Binding-site contacts:
Ligand atom C5 contacts residue ASN218 of chain 5.E at 3.6 Å.
Ligand atom C3 contacts residue ASN218 of chain 5.E at 3.7 Å.
Ligand atom O5 contacts residue ASN218 of chain 5.E at 2.3 Å (h-bond).
Ligand atom C5 contacts residue NAG1 of chain 5.J at 4.3 Å.
Ligand atom C1 contacts residue ASN218 of chain 5.E at 1.4 Å.
Ligand atom C1 contacts residue NAG1 of chain 5.J at 3.7 Å.
Ligand atom C8 contacts residue ASN218 of chain 5.E at 4.3 Å.
Ligand atom O5 contacts residue NAG1 of chain 5.J at 4.1 Å.
Ligand atom C7 contacts residue ASN218 of chain 5.E at 2.9 Å.
Ligand atom O5 contacts residue THR235 of chain 5.E at 4.4 Å.
Ligand atom N2 contacts residue ASN218 of chain 5.E at 2.9 Å (h-bond).
Ligand atom C4 contacts residue ASN218 of chain 5.E at 4.1 Å.
Ligand atom O7 contacts residue ASN218 of chain 5.E at 2.3 Å (h-bond).
Ligand atom C2 contacts residue ASN218 of chain 5.E at 2.3 Å.

This protein binds this small molecule.
Small molecule (SMILES): CC(=O)N[C@H]1[C@H](O[C@H]2[C@H](O)[C@@H](NC(C)=O)CO[C@@H]2CO)O[C@H](CO)[C@@H](O)[C@@H]1O

Sequence of chain 5.E:
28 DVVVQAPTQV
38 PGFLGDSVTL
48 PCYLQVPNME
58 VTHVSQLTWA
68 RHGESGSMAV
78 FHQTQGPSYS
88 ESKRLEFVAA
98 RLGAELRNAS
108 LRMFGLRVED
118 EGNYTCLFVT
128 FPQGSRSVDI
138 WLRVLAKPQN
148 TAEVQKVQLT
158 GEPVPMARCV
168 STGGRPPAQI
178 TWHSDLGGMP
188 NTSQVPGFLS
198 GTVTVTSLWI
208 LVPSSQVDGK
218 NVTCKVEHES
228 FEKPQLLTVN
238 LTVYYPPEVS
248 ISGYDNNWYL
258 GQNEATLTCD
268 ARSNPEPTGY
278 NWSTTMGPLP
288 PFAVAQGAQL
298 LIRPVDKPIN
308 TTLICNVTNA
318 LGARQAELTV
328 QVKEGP